Binding-site contacts:
Ligand atom N contacts residue TRP227 of chain 1.B at 4.2 Å.
Ligand atom CA contacts residue DPN1 of chain 1.I at 2.4 Å.
Ligand atom C contacts residue DPN1 of chain 1.I at 2.8 Å.
Ligand atom CB contacts residue TRP50 of chain 1.B at 4.0 Å (hydrophobic).
Ligand atom CB contacts residue SER226 of chain 1.B at 4.5 Å.
Ligand atom CB contacts residue HIS43 of chain 1.B at 3.6 Å.
Ligand atom CA contacts residue SZ41 of chain 1.K at 2.5 Å.
Ligand atom CG contacts residue TRP50 of chain 1.B at 3.9 Å (hydrophobic).
Ligand atom CB contacts residue DPN1 of chain 1.I at 3.6 Å.
Ligand atom N contacts residue TRP50 of chain 1.B at 4.5 Å.
Ligand atom CD contacts residue TRP50 of chain 1.B at 3.7 Å (hydrophobic).
Ligand atom CD contacts residue DPN1 of chain 1.I at 2.5 Å.
Ligand atom N contacts residue DPN1 of chain 1.I at 1.4 Å.
Ligand atom C contacts residue GOL1 of chain 1.H at 3.7 Å.
Ligand atom C contacts residue HIS43 of chain 1.B at 4.2 Å.
Ligand atom CA contacts residue SER226 of chain 1.B at 3.7 Å.
Ligand atom C contacts residue SER226 of chain 1.B at 3.8 Å.
Ligand atom O contacts residue GOL1 of chain 1.H at 2.9 Å (h-bond).
Ligand atom CA contacts residue LEU96 of chain 1.B at 4.0 Å (hydrophobic).
Ligand atom O contacts residue SZ41 of chain 1.K at 2.3 Å (h-bond).
Ligand atom CA contacts residue TRP227 of chain 1.B at 4.0 Å (hydrophobic).
Ligand atom CG contacts residue TYR47 of chain 1.B at 3.5 Å (hydrophobic).
Ligand atom N contacts residue SZ41 of chain 1.K at 3.6 Å (h-bond).
Ligand atom C contacts residue SER205 of chain 1.B at 4.5 Å.
Ligand atom C contacts residue SZ41 of chain 1.K at 1.3 Å.
Ligand atom CA contacts residue HIS43 of chain 1.B at 4.3 Å.
Ligand atom C contacts residue TRP227 of chain 1.B at 4.4 Å (hydrophobic).
Ligand atom CB contacts residue GOL1 of chain 1.H at 4.4 Å.
Ligand atom CG contacts residue LEU96 of chain 1.B at 4.1 Å (hydrophobic).
Ligand atom CG contacts residue DPN1 of chain 1.I at 3.6 Å.
Ligand atom CB contacts residue LEU96 of chain 1.B at 4.0 Å (hydrophobic).
Ligand atom CB contacts residue SZ41 of chain 1.K at 3.4 Å.
Ligand atom CD contacts residue TYR47 of chain 1.B at 4.0 Å (hydrophobic).
Ligand atom O contacts residue DPN1 of chain 1.I at 3.2 Å.
Ligand atom O contacts residue TRP50 of chain 1.B at 4.0 Å.

This protein binds this small molecule.
Small molecule (SMILES): O=C(O)[C@@H]1CCCN1

Sequence of chain 1.B:
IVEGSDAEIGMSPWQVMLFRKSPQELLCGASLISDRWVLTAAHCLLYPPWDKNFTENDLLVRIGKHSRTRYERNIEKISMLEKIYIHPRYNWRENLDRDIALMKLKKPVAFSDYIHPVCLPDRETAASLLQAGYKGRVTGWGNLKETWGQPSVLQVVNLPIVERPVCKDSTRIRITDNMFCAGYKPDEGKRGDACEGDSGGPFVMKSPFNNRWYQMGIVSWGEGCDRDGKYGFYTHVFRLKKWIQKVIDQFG